Sequence of chain 1.D:
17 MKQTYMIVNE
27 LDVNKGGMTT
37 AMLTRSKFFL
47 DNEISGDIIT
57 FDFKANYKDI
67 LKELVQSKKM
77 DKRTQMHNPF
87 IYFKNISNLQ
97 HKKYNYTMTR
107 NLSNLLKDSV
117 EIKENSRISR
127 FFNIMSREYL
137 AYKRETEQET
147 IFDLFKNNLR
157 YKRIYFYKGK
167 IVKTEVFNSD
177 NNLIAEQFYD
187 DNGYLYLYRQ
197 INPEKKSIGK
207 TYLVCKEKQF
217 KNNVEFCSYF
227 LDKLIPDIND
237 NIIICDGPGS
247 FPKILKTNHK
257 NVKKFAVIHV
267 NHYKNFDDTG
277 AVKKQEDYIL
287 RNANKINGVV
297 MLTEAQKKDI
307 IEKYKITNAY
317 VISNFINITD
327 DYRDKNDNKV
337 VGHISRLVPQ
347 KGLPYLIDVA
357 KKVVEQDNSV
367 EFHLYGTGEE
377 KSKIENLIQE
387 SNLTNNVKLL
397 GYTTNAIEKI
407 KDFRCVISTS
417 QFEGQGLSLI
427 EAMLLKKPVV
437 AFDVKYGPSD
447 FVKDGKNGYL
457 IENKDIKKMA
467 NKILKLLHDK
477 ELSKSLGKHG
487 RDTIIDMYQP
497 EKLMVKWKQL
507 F

The small molecule below binds the protein below.
Small molecule (SMILES): O=P(O)(O)OC[C@@H](O)[C@@H](O)[C@@H](O)COP(=O)(O)OC[C@@H](O[C@@H]1O[C@@H](CO)[C@H](O)[C@@H](O)[C@@H]1O)[C@@H](O)[C@@H](O)COP(=O)(O)OC[C@@H](O)[C@@H](O)[C@@H](O)COP(=O)(O)OC[C@@H](O)[C@@H](O)[C@@H](O)CO

Binding-site contacts:
Ligand atom OAE contacts residue MET34 of chain 1.D at 3.5 Å.
Ligand atom OAD contacts residue MET34 of chain 1.D at 2.8 Å (h-bond).
Ligand atom OBS contacts residue GLN346 of chain 1.D at 3.1 Å (h-bond).
Ligand atom OBX contacts residue SER246 of chain 1.D at 2.8 Å (h-bond).
Ligand atom OAF contacts residue GLY245 of chain 1.D at 2.8 Å (h-bond).
Ligand atom C6 contacts residue GLN281 of chain 1.D at 3.4 Å.
Ligand atom OBR contacts residue PHE418 of chain 1.D at 3.2 Å.
Ligand atom OAF contacts residue PRO244 of chain 1.D at 3.5 Å.
Ligand atom OBO contacts residue ASN219 of chain 1.D at 3.4 Å.
Ligand atom CAU contacts residue UDP1 of chain 1.DA at 3.5 Å.
Ligand atom CBH contacts residue ASN25 of chain 1.D at 3.6 Å.
Ligand atom OCA contacts residue VAL220 of chain 1.D at 3.5 Å.
Ligand atom OBG contacts residue ASN25 of chain 1.D at 3.2 Å (h-bond).
Ligand atom CAT contacts residue ARG342 of chain 1.D at 3.6 Å.
Ligand atom OAD contacts residue GLY33 of chain 1.D at 2.8 Å (h-bond).
Ligand atom OAY contacts residue THR35 of chain 1.D at 3.2 Å (h-bond).
Ligand atom OBU contacts residue GLY32 of chain 1.D at 2.9 Å (h-bond).
Ligand atom OBT contacts residue UDP1 of chain 1.DA at 2.7 Å (h-bond).
Ligand atom OAD contacts residue THR35 of chain 1.D at 3.2 Å (h-bond).
Ligand atom OBX contacts residue GLY245 of chain 1.D at 3.5 Å (h-bond).
Ligand atom OAI contacts residue LYS279 of chain 1.D at 3.6 Å.
Ligand atom OCA contacts residue LYS249 of chain 1.D at 3.5 Å.
Ligand atom OBY contacts residue GLN281 of chain 1.D at 3.4 Å (h-bond).
Ligand atom O6 contacts residue GLN281 of chain 1.D at 3.7 Å.
Ligand atom OBG contacts residue SER246 of chain 1.D at 3.7 Å.
Ligand atom OAQ contacts residue GLN346 of chain 1.D at 3.6 Å.
Ligand atom PAX contacts residue GLY32 of chain 1.D at 3.8 Å.
Ligand atom OBX contacts residue GLY243 of chain 1.D at 3.4 Å.
Ligand atom PBF contacts residue GLY245 of chain 1.D at 3.6 Å.
Ligand atom OBS contacts residue ARG342 of chain 1.D at 3.2 Å (salt-bridge).
Ligand atom OBS contacts residue VAL266 of chain 1.D at 3.0 Å.
Ligand atom OBT contacts residue VAL266 of chain 1.D at 3.7 Å.
Ligand atom CAS contacts residue VAL266 of chain 1.D at 3.4 Å (hydrophobic).
Ligand atom OBE contacts residue ASN25 of chain 1.D at 3.6 Å.
Ligand atom CAV contacts residue UDP1 of chain 1.DA at 3.2 Å.
Ligand atom OBO contacts residue LYS249 of chain 1.D at 2.9 Å (salt-bridge).
Ligand atom OAA contacts residue LYS279 of chain 1.D at 3.3 Å.
Ligand atom OAG contacts residue ASN25 of chain 1.D at 3.6 Å (h-bond).
Ligand atom OBY contacts residue GLY245 of chain 1.D at 3.4 Å.
Ligand atom OAD contacts residue GLY32 of chain 1.D at 3.0 Å.